Binding-site contacts:
Ligand atom C7 contacts residue ASN234 of chain 1.B at 3.8 Å.
Ligand atom C7 contacts residue ARG457 of chain 1.A at 3.9 Å.
Ligand atom C7 contacts residue LYS462 of chain 1.A at 4.2 Å.
Ligand atom C5 contacts residue ASN234 of chain 1.B at 3.7 Å.
Ligand atom O7 contacts residue GLU465 of chain 1.A at 4.5 Å.
Ligand atom O7 contacts residue SER459 of chain 1.A at 3.9 Å.
Ligand atom C8 contacts residue ARG237 of chain 1.B at 3.8 Å.
Ligand atom O7 contacts residue ASN234 of chain 1.B at 4.3 Å.
Ligand atom C8 contacts residue LYS462 of chain 1.A at 3.4 Å.
Ligand atom O7 contacts residue ARG457 of chain 1.A at 3.2 Å (salt-bridge).
Ligand atom O5 contacts residue THR236 of chain 1.B at 3.4 Å.
Ligand atom O5 contacts residue ASN234 of chain 1.B at 2.4 Å (h-bond).
Ligand atom C1 contacts residue ASN234 of chain 1.B at 1.4 Å.
Ligand atom O6 contacts residue THR236 of chain 1.B at 3.5 Å (h-bond).
Ligand atom C8 contacts residue ASN460 of chain 1.A at 4.2 Å.
Ligand atom C2 contacts residue ASN234 of chain 1.B at 2.5 Å.
Ligand atom C4 contacts residue ASN234 of chain 1.B at 4.2 Å.
Ligand atom N2 contacts residue GLU465 of chain 1.A at 4.4 Å.
Ligand atom C8 contacts residue ARG457 of chain 1.A at 4.2 Å.
Ligand atom N2 contacts residue ASN234 of chain 1.B at 2.9 Å (h-bond).
Ligand atom C7 contacts residue GLU465 of chain 1.A at 4.0 Å.
Ligand atom O5 contacts residue THR108 of chain 1.B at 4.1 Å.
Ligand atom C8 contacts residue GLU465 of chain 1.A at 3.5 Å.
Ligand atom O6 contacts residue THR108 of chain 1.B at 3.4 Å.
Ligand atom C5 contacts residue THR236 of chain 1.B at 3.5 Å.
Ligand atom C6 contacts residue THR236 of chain 1.B at 3.8 Å.
Ligand atom C1 contacts residue THR236 of chain 1.B at 3.8 Å.
Ligand atom C3 contacts residue ASN234 of chain 1.B at 3.8 Å.
Ligand atom N2 contacts residue LYS462 of chain 1.A at 4.0 Å.

Sequence of chain 1.A:
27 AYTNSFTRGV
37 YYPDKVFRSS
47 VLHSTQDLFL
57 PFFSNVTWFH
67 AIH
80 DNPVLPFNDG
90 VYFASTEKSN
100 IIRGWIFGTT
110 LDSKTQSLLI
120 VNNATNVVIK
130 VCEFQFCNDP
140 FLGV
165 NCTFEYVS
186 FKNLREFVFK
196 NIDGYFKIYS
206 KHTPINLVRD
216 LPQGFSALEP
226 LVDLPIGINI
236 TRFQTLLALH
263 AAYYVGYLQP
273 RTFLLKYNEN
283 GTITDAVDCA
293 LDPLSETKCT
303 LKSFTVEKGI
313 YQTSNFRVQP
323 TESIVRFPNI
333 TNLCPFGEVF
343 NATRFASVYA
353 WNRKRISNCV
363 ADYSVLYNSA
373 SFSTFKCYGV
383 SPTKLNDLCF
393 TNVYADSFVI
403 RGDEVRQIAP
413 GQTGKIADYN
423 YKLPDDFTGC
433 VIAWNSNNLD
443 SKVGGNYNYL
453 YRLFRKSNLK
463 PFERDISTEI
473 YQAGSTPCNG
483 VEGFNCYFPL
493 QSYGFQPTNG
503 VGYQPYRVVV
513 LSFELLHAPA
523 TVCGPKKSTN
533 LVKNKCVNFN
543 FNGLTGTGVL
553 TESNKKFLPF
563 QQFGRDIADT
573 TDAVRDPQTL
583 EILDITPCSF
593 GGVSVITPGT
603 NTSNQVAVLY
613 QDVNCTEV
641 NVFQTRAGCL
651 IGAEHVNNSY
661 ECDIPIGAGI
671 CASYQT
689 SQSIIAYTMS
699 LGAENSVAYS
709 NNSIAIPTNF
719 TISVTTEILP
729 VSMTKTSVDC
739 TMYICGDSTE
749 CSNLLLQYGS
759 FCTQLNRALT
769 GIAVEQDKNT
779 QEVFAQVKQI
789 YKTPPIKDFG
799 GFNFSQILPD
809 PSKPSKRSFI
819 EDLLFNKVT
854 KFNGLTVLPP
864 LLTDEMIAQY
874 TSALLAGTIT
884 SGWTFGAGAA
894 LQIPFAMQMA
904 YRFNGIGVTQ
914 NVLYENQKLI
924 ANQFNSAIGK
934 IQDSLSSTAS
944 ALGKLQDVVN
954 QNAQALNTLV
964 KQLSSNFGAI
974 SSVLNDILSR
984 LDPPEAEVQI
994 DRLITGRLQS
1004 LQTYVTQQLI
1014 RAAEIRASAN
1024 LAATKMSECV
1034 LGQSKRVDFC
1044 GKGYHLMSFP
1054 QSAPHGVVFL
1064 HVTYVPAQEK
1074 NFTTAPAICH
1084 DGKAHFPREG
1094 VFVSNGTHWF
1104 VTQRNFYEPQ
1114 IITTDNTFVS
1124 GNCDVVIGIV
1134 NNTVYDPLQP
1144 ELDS

Sequence of chain 1.B:
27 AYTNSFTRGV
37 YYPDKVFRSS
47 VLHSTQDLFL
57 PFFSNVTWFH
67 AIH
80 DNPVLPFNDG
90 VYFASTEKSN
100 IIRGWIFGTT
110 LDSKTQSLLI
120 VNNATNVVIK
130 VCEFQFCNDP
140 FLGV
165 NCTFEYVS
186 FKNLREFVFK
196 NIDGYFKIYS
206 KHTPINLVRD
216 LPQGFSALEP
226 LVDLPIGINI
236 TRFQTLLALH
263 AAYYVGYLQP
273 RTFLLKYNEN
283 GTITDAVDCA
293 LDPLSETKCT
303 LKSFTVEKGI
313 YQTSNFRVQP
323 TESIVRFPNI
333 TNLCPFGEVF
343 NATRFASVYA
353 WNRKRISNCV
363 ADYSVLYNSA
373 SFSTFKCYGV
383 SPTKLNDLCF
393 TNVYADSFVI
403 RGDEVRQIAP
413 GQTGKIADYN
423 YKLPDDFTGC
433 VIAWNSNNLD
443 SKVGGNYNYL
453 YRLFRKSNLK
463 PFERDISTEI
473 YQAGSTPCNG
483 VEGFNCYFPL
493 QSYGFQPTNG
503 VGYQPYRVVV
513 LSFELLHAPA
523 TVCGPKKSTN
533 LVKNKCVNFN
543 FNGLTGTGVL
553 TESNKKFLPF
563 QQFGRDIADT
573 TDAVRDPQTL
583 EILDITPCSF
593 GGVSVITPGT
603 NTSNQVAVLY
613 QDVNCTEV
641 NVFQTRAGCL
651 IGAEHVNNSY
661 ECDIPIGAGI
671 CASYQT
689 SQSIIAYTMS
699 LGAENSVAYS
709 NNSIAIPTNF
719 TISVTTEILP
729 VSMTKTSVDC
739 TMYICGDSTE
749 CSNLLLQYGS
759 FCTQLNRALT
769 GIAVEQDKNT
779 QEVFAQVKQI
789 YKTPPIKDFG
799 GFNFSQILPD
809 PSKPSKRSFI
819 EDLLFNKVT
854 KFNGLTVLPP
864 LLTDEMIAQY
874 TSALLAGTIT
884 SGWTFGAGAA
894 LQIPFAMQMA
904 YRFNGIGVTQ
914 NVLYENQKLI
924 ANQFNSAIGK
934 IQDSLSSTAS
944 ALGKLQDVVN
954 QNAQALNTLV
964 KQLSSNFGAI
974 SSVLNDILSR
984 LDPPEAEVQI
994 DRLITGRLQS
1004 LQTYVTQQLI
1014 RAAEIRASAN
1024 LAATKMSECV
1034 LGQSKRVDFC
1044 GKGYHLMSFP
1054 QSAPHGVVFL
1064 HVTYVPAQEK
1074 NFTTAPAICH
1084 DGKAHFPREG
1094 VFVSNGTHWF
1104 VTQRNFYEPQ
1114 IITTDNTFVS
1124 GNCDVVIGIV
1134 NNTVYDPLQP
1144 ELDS

A protein and the small-molecule ligand that binds it are described below.
Small molecule (SMILES): CC(=O)N[C@H]1[C@H](O[C@H]2[C@H](O)[C@@H](NC(C)=O)CO[C@@H]2CO)O[C@H](CO)[C@@H](O)[C@@H]1O